Sequence of chain 13.E:
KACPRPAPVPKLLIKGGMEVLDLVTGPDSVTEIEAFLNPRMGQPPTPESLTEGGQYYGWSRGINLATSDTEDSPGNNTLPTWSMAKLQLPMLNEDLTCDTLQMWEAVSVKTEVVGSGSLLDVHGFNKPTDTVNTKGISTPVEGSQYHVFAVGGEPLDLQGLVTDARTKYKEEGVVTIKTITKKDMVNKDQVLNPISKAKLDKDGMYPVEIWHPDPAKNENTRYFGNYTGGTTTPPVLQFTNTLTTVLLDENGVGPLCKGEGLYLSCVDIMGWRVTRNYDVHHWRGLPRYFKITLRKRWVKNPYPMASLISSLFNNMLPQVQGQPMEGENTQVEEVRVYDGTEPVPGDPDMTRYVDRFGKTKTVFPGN

This small molecule binds to this protein.
Small molecule (SMILES): CC(=O)N[C@H]1[C@H]([C@H](O)[C@H](O)CO)O[C@@](O[C@H]2[C@@H](O)[C@@H](CO)O[C@@H](O[C@H]3[C@H](O)[C@@H](O)[C@H](O)O[C@@H]3CO)[C@@H]2O)(C(=O)O)C[C@@H]1O

Sequence of chain 13.D:
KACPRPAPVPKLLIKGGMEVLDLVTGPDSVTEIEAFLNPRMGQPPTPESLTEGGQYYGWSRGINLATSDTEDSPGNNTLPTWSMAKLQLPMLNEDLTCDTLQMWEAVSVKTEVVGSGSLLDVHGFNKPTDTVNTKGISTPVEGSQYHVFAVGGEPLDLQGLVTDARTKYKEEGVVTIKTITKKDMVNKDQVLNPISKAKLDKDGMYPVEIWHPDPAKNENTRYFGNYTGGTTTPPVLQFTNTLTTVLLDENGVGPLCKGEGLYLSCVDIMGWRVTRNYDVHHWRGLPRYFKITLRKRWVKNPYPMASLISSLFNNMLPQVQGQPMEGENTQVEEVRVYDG

Binding-site contacts:
Ligand atom C1 contacts residue ARG77 of chain 13.D at 3.4 Å.
Ligand atom O4 contacts residue THR291 of chain 13.D at 4.0 Å.
Ligand atom C6 contacts residue ASN93 of chain 13.D at 3.2 Å.
Ligand atom O4 contacts residue VAL296 of chain 13.D at 4.0 Å.
Ligand atom O10 contacts residue THR291 of chain 13.D at 3.8 Å.
Ligand atom O4 contacts residue HIS298 of chain 13.D at 2.6 Å (h-bond).
Ligand atom C11 contacts residue TYR72 of chain 13.D at 4.0 Å (hydrophobic).
Ligand atom C4 contacts residue ARG77 of chain 13.D at 4.1 Å.
Ligand atom O4 contacts residue ILE79 of chain 13.D at 4.2 Å.
Ligand atom O6 contacts residue ASN93 of chain 13.D at 3.4 Å (h-bond).
Ligand atom O3 contacts residue GLY78 of chain 13.D at 3.8 Å.
Ligand atom C3 contacts residue HIS298 of chain 13.D at 3.9 Å.
Ligand atom C4 contacts residue VAL296 of chain 13.D at 4.2 Å (hydrophobic).
Ligand atom C3 contacts residue ARG77 of chain 13.D at 3.4 Å.
Ligand atom C3 contacts residue GLY78 of chain 13.D at 4.0 Å.
Ligand atom O4 contacts residue ARG77 of chain 13.D at 4.3 Å.
Ligand atom C4 contacts residue HIS298 of chain 13.D at 3.7 Å.
Ligand atom O4 contacts residue GLY78 of chain 13.D at 3.1 Å (h-bond).
Ligand atom O1A contacts residue TYR72 of chain 13.D at 3.3 Å.
Ligand atom C4 contacts residue TYR72 of chain 13.D at 3.4 Å (hydrophobic).
Ligand atom C5 contacts residue TYR72 of chain 13.D at 3.6 Å (hydrophobic).
Ligand atom N5 contacts residue TYR72 of chain 13.D at 3.0 Å (h-bond).
Ligand atom C4 contacts residue GLY78 of chain 13.D at 3.8 Å.
Ligand atom C1 contacts residue TYR72 of chain 13.D at 3.8 Å (hydrophobic).
Ligand atom O8 contacts residue TYR72 of chain 13.D at 3.7 Å.
Ligand atom C11 contacts residue ASP85 of chain 13.E at 3.6 Å.
Ligand atom C3 contacts residue VAL296 of chain 13.D at 3.5 Å (hydrophobic).
Ligand atom C6 contacts residue THR94 of chain 13.D at 4.2 Å.
Ligand atom O1A contacts residue GLY78 of chain 13.D at 4.1 Å.
Ligand atom C6 contacts residue TYR72 of chain 13.D at 3.8 Å (hydrophobic).
Ligand atom O3 contacts residue ARG77 of chain 13.D at 4.3 Å.
Ligand atom O4 contacts residue TYR72 of chain 13.D at 3.9 Å.
Ligand atom C2 contacts residue ARG77 of chain 13.D at 4.0 Å.
Ligand atom O8 contacts residue ARG77 of chain 13.D at 3.6 Å.
Ligand atom O1B contacts residue TYR72 of chain 13.D at 4.0 Å.
Ligand atom O3 contacts residue VAL296 of chain 13.D at 4.3 Å.
Ligand atom O1B contacts residue ARG77 of chain 13.D at 2.8 Å (salt-bridge).
Ligand atom C10 contacts residue TYR72 of chain 13.D at 3.8 Å (hydrophobic).
Ligand atom O1A contacts residue ARG77 of chain 13.D at 2.8 Å (salt-bridge).
Ligand atom O3 contacts residue ASN80 of chain 13.D at 3.8 Å.